Binding-site contacts:
Ligand atom C2 contacts residue TRP212 of chain 1.B at 3.4 Å (hydrophobic).
Ligand atom C8 contacts residue TRP212 of chain 1.B at 4.0 Å (hydrophobic).
Ligand atom C9 contacts residue SER211 of chain 1.B at 3.3 Å.
Ligand atom C10 contacts residue GLY215 of chain 1.B at 2.7 Å.
Ligand atom C9 contacts residue SER192 of chain 1.B at 3.6 Å.
Ligand atom N11 contacts residue SO41 of chain 1.G at 3.1 Å (h-bond).
Ligand atom C9 contacts residue TRP212 of chain 1.B at 3.6 Å (hydrophobic).
Ligand atom C12 contacts residue GLY213 of chain 1.B at 3.7 Å.
Ligand atom C2 contacts residue ASP186 of chain 1.B at 3.8 Å.
Ligand atom N7 contacts residue TRP212 of chain 1.B at 3.5 Å (h-bond).
Ligand atom C3 contacts residue TRP212 of chain 1.B at 3.8 Å (hydrophobic).
Ligand atom C6 contacts residue GLY213 of chain 1.B at 4.0 Å.
Ligand atom C10 contacts residue GLY213 of chain 1.B at 3.8 Å.
Ligand atom C10 contacts residue CYS216 of chain 1.B at 3.8 Å (hydrophobic).
Ligand atom N7 contacts residue ASP186 of chain 1.B at 3.5 Å (salt-bridge).
Ligand atom N7 contacts residue SER187 of chain 1.B at 2.7 Å (h-bond).
Ligand atom C10 contacts residue SER187 of chain 1.B at 3.4 Å.
Ligand atom C5 contacts residue TRP212 of chain 1.B at 3.5 Å (hydrophobic).
Ligand atom C1 contacts residue GLY213 of chain 1.B at 3.7 Å.
Ligand atom C3 contacts residue GLY213 of chain 1.B at 3.6 Å.
Ligand atom N11 contacts residue LYS189 of chain 1.B at 4.0 Å.
Ligand atom C10 contacts residue ASP186 of chain 1.B at 2.9 Å.
Ligand atom C1 contacts residue TRP212 of chain 1.B at 3.5 Å (hydrophobic).
Ligand atom N7 contacts residue VAL224 of chain 1.B at 4.0 Å.
Ligand atom C2 contacts residue SER187 of chain 1.B at 3.0 Å.
Ligand atom C12 contacts residue GLY215 of chain 1.B at 2.4 Å.
Ligand atom N4 contacts residue SER187 of chain 1.B at 2.9 Å (h-bond).
Ligand atom N7 contacts residue GLY223 of chain 1.B at 3.6 Å.
Ligand atom N11 contacts residue SER192 of chain 1.B at 3.5 Å (h-bond).
Ligand atom C3 contacts residue GLY215 of chain 1.B at 3.7 Å.
Ligand atom C12 contacts residue SER187 of chain 1.B at 4.0 Å.
Ligand atom C5 contacts residue VAL210 of chain 1.B at 3.7 Å (hydrophobic).
Ligand atom N4 contacts residue GLY223 of chain 1.B at 3.9 Å.
Ligand atom N4 contacts residue TRP212 of chain 1.B at 4.0 Å.
Ligand atom C8 contacts residue LYS189 of chain 1.B at 4.0 Å.
Ligand atom C12 contacts residue CYS216 of chain 1.B at 4.0 Å (hydrophobic).
Ligand atom N4 contacts residue ASP186 of chain 1.B at 2.7 Å (salt-bridge).
Ligand atom C6 contacts residue LYS189 of chain 1.B at 3.9 Å.
Ligand atom C5 contacts residue SER211 of chain 1.B at 3.8 Å.
Ligand atom C1 contacts residue SER187 of chain 1.B at 3.6 Å.

The protein below binds the small molecule below.
Small molecule (SMILES): Nc1ccc2c(N)nccc2c1

Sequence of chain 1.B:
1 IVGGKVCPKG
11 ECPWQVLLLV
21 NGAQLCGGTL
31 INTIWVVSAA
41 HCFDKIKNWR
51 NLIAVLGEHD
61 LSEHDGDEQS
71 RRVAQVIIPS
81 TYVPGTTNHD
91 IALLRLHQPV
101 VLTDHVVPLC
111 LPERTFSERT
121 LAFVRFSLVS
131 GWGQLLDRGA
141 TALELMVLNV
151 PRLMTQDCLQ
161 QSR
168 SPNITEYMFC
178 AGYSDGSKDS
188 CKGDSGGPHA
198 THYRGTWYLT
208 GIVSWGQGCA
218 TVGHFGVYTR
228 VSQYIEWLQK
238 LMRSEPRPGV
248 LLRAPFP